This small molecule binds to this protein.
Small molecule (SMILES): Nc1ncnc2c1ncn2[C@@H]1O[C@H](CO)[C@@H](O)[C@H]1OP(=O)(O)O

Sequence of chain 1.A:
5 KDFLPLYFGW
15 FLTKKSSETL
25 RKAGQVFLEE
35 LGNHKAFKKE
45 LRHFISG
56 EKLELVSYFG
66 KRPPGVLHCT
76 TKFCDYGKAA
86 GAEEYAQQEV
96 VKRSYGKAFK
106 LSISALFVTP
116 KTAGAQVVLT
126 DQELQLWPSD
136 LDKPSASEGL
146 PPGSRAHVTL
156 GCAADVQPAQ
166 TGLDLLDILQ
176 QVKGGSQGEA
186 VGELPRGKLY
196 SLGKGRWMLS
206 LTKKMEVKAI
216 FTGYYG

Binding-site contacts:
Ligand atom C5' contacts residue TYR11 of chain 1.A at 3.8 Å (hydrophobic).
Ligand atom N3 contacts residue PHE78 of chain 1.A at 3.3 Å.
Ligand atom N3 contacts residue PRO163 of chain 1.A at 3.7 Å.
Ligand atom C3' contacts residue HIS73 of chain 1.A at 3.9 Å.
Ligand atom C2 contacts residue PRO163 of chain 1.A at 3.7 Å (hydrophobic).
Ligand atom C1' contacts residue THR75 of chain 1.A at 3.9 Å.
Ligand atom O2P contacts residue ALA164 of chain 1.A at 2.8 Å (h-bond).
Ligand atom C5 contacts residue PHE78 of chain 1.A at 3.6 Å (hydrophobic).
Ligand atom C2' contacts residue ALA164 of chain 1.A at 3.9 Å (hydrophobic).
Ligand atom C6 contacts residue PHE78 of chain 1.A at 3.5 Å (hydrophobic).
Ligand atom O5' contacts residue PRO163 of chain 1.A at 3.6 Å.
Ligand atom O4' contacts residue PHE78 of chain 1.A at 3.7 Å.
Ligand atom C4' contacts residue THR75 of chain 1.A at 3.6 Å.
Ligand atom C3' contacts residue THR75 of chain 1.A at 3.7 Å.
Ligand atom C6 contacts residue ALA164 of chain 1.A at 4.0 Å (hydrophobic).
Ligand atom C2 contacts residue PHE78 of chain 1.A at 3.4 Å (hydrophobic).
Ligand atom O4' contacts residue THR75 of chain 1.A at 3.7 Å.
Ligand atom C8 contacts residue PHE78 of chain 1.A at 3.7 Å (hydrophobic).
Ligand atom N6 contacts residue PHE78 of chain 1.A at 3.9 Å.
Ligand atom O2' contacts residue ALA164 of chain 1.A at 3.6 Å (h-bond).
Ligand atom O3' contacts residue THR75 of chain 1.A at 2.8 Å (h-bond).
Ligand atom N1 contacts residue PHE78 of chain 1.A at 3.5 Å.
Ligand atom O1P contacts residue GLY167 of chain 1.A at 3.3 Å (h-bond).
Ligand atom O1P contacts residue THR166 of chain 1.A at 3.3 Å (h-bond).
Ligand atom C5 contacts residue ALA164 of chain 1.A at 3.8 Å (hydrophobic).
Ligand atom N7 contacts residue PHE78 of chain 1.A at 3.6 Å.
Ligand atom P contacts residue HIS152 of chain 1.A at 3.5 Å.
Ligand atom O1P contacts residue HIS152 of chain 1.A at 2.9 Å (h-bond).
Ligand atom C4 contacts residue PHE78 of chain 1.A at 3.5 Å (hydrophobic).
Ligand atom O3' contacts residue HIS73 of chain 1.A at 2.9 Å (h-bond).
Ligand atom P contacts residue THR154 of chain 1.A at 3.5 Å.
Ligand atom C4' contacts residue HIS73 of chain 1.A at 4.0 Å.
Ligand atom O3P contacts residue HIS152 of chain 1.A at 3.0 Å (h-bond).
Ligand atom N9 contacts residue PHE78 of chain 1.A at 3.8 Å.
Ligand atom P contacts residue ALA164 of chain 1.A at 3.5 Å.
Ligand atom O1P contacts residue ALA164 of chain 1.A at 3.5 Å.
Ligand atom O1P contacts residue THR154 of chain 1.A at 3.8 Å.
Ligand atom O3P contacts residue THR154 of chain 1.A at 2.4 Å (h-bond).
Ligand atom O1P contacts residue GLN165 of chain 1.A at 3.9 Å.
Ligand atom O2P contacts residue PRO163 of chain 1.A at 3.4 Å.